Binding-site contacts:
Ligand atom C1 contacts residue ASN12 of chain 4.M at 2.2 Å.
Ligand atom O5 contacts residue ASN12 of chain 4.M at 2.8 Å (h-bond).
Ligand atom C7 contacts residue ASN12 of chain 4.M at 3.9 Å.
Ligand atom C2 contacts residue ASN12 of chain 4.M at 3.3 Å.
Ligand atom C5 contacts residue ASN12 of chain 4.M at 4.2 Å.
Ligand atom N2 contacts residue ASN12 of chain 4.M at 3.8 Å.
Ligand atom O7 contacts residue ASN12 of chain 4.M at 3.6 Å.

Sequence of chain 4.M:
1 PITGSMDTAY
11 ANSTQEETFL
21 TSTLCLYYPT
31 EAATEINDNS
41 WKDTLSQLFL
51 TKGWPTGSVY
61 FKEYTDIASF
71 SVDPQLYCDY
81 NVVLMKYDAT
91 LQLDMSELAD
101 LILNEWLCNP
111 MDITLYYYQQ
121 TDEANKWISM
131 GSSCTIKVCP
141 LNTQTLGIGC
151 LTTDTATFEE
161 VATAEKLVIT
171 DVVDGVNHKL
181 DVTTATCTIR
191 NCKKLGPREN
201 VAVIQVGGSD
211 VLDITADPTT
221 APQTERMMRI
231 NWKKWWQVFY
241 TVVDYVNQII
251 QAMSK

A small-molecule ligand and the protein it binds are described below.
Small molecule (SMILES): CC(=O)N[C@H]1[C@H](O[C@H]2[C@H](O)[C@@H](NC(C)=O)CO[C@@H]2CO)O[C@H](CO)[C@@H](O)[C@@H]1O